Sequence of chain 57.C:
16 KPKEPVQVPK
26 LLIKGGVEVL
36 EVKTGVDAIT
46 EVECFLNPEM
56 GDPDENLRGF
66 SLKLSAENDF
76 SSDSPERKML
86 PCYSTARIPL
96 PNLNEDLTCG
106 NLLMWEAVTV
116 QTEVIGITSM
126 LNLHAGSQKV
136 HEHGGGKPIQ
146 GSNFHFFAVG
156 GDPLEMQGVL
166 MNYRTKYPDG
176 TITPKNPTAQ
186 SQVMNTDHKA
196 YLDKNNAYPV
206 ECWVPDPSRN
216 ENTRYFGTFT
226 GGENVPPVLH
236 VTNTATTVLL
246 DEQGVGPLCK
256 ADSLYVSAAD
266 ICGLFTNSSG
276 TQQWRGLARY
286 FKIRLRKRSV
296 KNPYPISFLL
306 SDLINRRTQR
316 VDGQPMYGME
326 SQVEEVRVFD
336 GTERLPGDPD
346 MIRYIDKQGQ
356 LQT

Sequence of chain 57.D:
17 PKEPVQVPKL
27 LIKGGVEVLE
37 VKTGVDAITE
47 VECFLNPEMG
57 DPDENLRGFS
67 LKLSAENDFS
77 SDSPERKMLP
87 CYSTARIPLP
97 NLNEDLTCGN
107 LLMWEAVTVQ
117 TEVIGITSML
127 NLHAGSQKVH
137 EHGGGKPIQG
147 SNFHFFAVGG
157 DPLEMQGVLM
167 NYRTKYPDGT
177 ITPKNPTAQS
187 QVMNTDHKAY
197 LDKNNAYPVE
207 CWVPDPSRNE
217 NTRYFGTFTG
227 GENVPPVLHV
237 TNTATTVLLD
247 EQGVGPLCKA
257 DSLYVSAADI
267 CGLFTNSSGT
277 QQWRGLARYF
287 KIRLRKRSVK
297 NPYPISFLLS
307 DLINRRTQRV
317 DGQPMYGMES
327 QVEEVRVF

Binding-site contacts:
Ligand atom O1A contacts residue THR276 of chain 57.C at 2.3 Å (h-bond).
Ligand atom C7 contacts residue GLN278 of chain 57.C at 3.8 Å.
Ligand atom O7 contacts residue LEU62 of chain 57.C at 4.0 Å.
Ligand atom C11 contacts residue PHE75 of chain 57.D at 3.3 Å (hydrophobic).
Ligand atom C11 contacts residue THR276 of chain 57.C at 3.3 Å.
Ligand atom C11 contacts residue HIS138 of chain 57.B at 3.1 Å.
Ligand atom C1 contacts residue THR276 of chain 57.C at 3.2 Å.
Ligand atom C1 contacts residue LYS68 of chain 57.C at 3.6 Å.
Ligand atom O8 contacts residue GLN278 of chain 57.C at 3.4 Å (h-bond).
Ligand atom C10 contacts residue PHE75 of chain 57.D at 4.1 Å (hydrophobic).
Ligand atom C11 contacts residue SER274 of chain 57.C at 4.1 Å.
Ligand atom N5 contacts residue GLN278 of chain 57.C at 3.7 Å.
Ligand atom O9 contacts residue GLN278 of chain 57.C at 3.9 Å.
Ligand atom C5 contacts residue ASN272 of chain 57.C at 4.1 Å.
Ligand atom C11 contacts residue PHE65 of chain 57.C at 3.4 Å (hydrophobic).
Ligand atom C1 contacts residue ASN272 of chain 57.C at 4.1 Å.
Ligand atom C11 contacts residue PHE270 of chain 57.C at 3.8 Å (hydrophobic).
Ligand atom O8 contacts residue ASN272 of chain 57.C at 3.4 Å (h-bond).
Ligand atom C11 contacts residue GLN278 of chain 57.C at 3.5 Å.
Ligand atom O8 contacts residue THR276 of chain 57.C at 3.6 Å.
Ligand atom C9 contacts residue LYS68 of chain 57.C at 3.8 Å.
Ligand atom O1B contacts residue THR276 of chain 57.C at 3.5 Å (h-bond).
Ligand atom C6 contacts residue ASN272 of chain 57.C at 3.7 Å.
Ligand atom C8 contacts residue GLN278 of chain 57.C at 3.6 Å.
Ligand atom O10 contacts residue PHE75 of chain 57.D at 3.8 Å.
Ligand atom C10 contacts residue ASN272 of chain 57.C at 3.9 Å.
Ligand atom O1B contacts residue SER274 of chain 57.C at 2.9 Å (h-bond).
Ligand atom C9 contacts residue GLN278 of chain 57.C at 3.1 Å.
Ligand atom O9 contacts residue LEU67 of chain 57.C at 3.4 Å.
Ligand atom C10 contacts residue GLN278 of chain 57.C at 4.0 Å.
Ligand atom N5 contacts residue ASN272 of chain 57.C at 3.2 Å (h-bond).
Ligand atom C11 contacts residue ASN272 of chain 57.C at 3.6 Å.
Ligand atom C6 contacts residue LYS68 of chain 57.C at 4.2 Å.
Ligand atom O1B contacts residue LYS68 of chain 57.C at 3.9 Å.
Ligand atom O8 contacts residue LYS68 of chain 57.C at 3.4 Å.
Ligand atom O1A contacts residue LYS68 of chain 57.C at 2.8 Å.
Ligand atom O1A contacts residue ASN272 of chain 57.C at 3.6 Å (h-bond).
Ligand atom C9 contacts residue LEU67 of chain 57.C at 4.1 Å (hydrophobic).
Ligand atom C1 contacts residue SER274 of chain 57.C at 4.1 Å.
Ligand atom O9 contacts residue LYS68 of chain 57.C at 2.9 Å (salt-bridge).

This small molecule binds to this protein.
Small molecule (SMILES): CC(=O)N[C@H]1[C@H]([C@H](O)[C@H](O)CO)O[C@@](O[C@H](CO)[C@@H](O)[C@@H]2O[C@@H](C(=O)O)C[C@H](O)[C@H]2NC(C)=O)(C(=O)O)C[C@@H]1O

Sequence of chain 57.B:
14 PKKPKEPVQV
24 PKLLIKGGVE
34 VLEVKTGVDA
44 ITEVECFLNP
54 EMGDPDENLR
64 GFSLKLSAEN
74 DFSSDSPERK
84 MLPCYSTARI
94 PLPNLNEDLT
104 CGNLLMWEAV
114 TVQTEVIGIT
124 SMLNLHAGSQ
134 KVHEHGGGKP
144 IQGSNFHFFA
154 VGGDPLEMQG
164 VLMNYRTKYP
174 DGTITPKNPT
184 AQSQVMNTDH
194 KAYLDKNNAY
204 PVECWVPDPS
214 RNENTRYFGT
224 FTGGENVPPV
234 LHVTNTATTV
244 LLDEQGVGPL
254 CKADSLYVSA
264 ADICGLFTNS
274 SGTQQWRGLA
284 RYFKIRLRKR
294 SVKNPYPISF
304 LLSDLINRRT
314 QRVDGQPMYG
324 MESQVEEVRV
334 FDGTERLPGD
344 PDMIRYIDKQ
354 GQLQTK